Sequence of chain 1.D:
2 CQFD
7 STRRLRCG

This protein binds this small molecule.
Small molecule (SMILES): OC[C@@H](O)[C@@H](O)CO

Binding-site contacts:
Ligand atom CAG contacts residue LEU185 of chain 1.B at 3.6 Å (hydrophobic).
Ligand atom OAB contacts residue PRO156 of chain 1.B at 4.5 Å.
Ligand atom CAE contacts residue 2GX6 of chain 1.D at 4.4 Å.
Ligand atom OAB contacts residue THR158 of chain 1.B at 4.2 Å.
Ligand atom OAH contacts residue GLU155 of chain 1.B at 2.7 Å (salt-bridge).
Ligand atom CAG contacts residue TYR152 of chain 1.B at 3.9 Å (hydrophobic).
Ligand atom OAH contacts residue TYR152 of chain 1.B at 4.2 Å.
Ligand atom CAE contacts residue VAL157 of chain 1.B at 3.1 Å (hydrophobic).
Ligand atom OAH contacts residue ALA175 of chain 1.B at 3.4 Å.
Ligand atom OAD contacts residue SER7 of chain 1.D at 3.0 Å (h-bond).
Ligand atom CAG contacts residue SER7 of chain 1.D at 3.5 Å.
Ligand atom CAG contacts residue ALA175 of chain 1.B at 3.9 Å (hydrophobic).
Ligand atom OAB contacts residue VAL157 of chain 1.B at 2.8 Å (h-bond).
Ligand atom CAG contacts residue VAL157 of chain 1.B at 4.2 Å (hydrophobic).
Ligand atom CAA contacts residue 2GX6 of chain 1.D at 4.0 Å.
Ligand atom OAH contacts residue 2GX6 of chain 1.D at 4.2 Å.
Ligand atom CAA contacts residue VAL157 of chain 1.B at 3.7 Å (hydrophobic).
Ligand atom CAE contacts residue GLU155 of chain 1.B at 3.7 Å.
Ligand atom CAC contacts residue VAL157 of chain 1.B at 4.0 Å (hydrophobic).
Ligand atom OAF contacts residue VAL157 of chain 1.B at 2.9 Å (h-bond).
Ligand atom CAA contacts residue PRO156 of chain 1.B at 4.1 Å (hydrophobic).
Ligand atom CAC contacts residue SER7 of chain 1.D at 3.7 Å.
Ligand atom OAF contacts residue TYR152 of chain 1.B at 4.2 Å.
Ligand atom CAC contacts residue 2GX6 of chain 1.D at 3.9 Å.
Ligand atom OAH contacts residue SER7 of chain 1.D at 2.5 Å (h-bond).
Ligand atom OAF contacts residue PRO156 of chain 1.B at 3.2 Å.
Ligand atom CAG contacts residue GLU155 of chain 1.B at 3.5 Å.
Ligand atom OAF contacts residue 2GX6 of chain 1.D at 3.8 Å.
Ligand atom OAF contacts residue GLU155 of chain 1.B at 2.6 Å (salt-bridge).

Sequence of chain 1.B:
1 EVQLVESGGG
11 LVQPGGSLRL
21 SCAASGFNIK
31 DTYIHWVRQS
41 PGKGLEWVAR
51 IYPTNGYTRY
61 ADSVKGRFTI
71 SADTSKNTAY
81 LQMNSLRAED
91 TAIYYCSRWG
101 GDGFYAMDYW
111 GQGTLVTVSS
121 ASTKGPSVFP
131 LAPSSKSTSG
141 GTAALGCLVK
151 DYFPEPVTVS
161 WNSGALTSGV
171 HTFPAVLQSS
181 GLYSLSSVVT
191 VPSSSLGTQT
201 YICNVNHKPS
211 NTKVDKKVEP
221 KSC